The small molecule below binds the protein below.
Small molecule (SMILES): CC(C)[C@H](N)C(=O)O

Sequence of chain 1.A:
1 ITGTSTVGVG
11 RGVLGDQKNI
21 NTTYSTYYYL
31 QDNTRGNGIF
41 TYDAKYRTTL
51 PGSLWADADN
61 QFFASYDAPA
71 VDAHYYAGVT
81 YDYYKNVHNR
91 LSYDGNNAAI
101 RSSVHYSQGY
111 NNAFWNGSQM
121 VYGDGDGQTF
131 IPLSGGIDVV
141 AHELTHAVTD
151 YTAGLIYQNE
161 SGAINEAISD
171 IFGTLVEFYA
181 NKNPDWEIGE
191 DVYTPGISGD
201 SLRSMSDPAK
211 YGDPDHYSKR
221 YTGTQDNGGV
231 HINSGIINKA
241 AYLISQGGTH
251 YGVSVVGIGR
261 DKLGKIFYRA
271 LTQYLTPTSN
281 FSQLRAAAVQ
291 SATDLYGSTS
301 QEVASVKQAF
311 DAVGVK

Binding-site contacts:
Ligand atom CB contacts residue LEU202 of chain 1.A at 4.4 Å (hydrophobic).
Ligand atom CG1 contacts residue LEU202 of chain 1.A at 3.5 Å (hydrophobic).
Ligand atom CG2 contacts residue LYS1 of chain 1.C at 4.3 Å.
Ligand atom CB contacts residue ASN112 of chain 1.A at 4.4 Å.
Ligand atom CG1 contacts residue LEU133 of chain 1.A at 3.9 Å (hydrophobic).
Ligand atom O contacts residue GLU166 of chain 1.A at 4.2 Å.
Ligand atom C contacts residue ARG203 of chain 1.A at 3.8 Å.
Ligand atom CG2 contacts residue HIS142 of chain 1.A at 4.2 Å.
Ligand atom CA contacts residue ASN112 of chain 1.A at 3.9 Å.
Ligand atom CG2 contacts residue GLU143 of chain 1.A at 4.3 Å.
Ligand atom C contacts residue LEU202 of chain 1.A at 4.2 Å (hydrophobic).
Ligand atom CA contacts residue ALA113 of chain 1.A at 4.1 Å (hydrophobic).
Ligand atom C contacts residue HIS231 of chain 1.A at 4.1 Å.
Ligand atom CA contacts residue GLU143 of chain 1.A at 3.4 Å.
Ligand atom CB contacts residue VAL139 of chain 1.A at 4.4 Å (hydrophobic).
Ligand atom C contacts residue ASN112 of chain 1.A at 4.2 Å.
Ligand atom CG2 contacts residue LEU202 of chain 1.A at 4.2 Å (hydrophobic).
Ligand atom CG1 contacts residue ASN112 of chain 1.A at 4.1 Å.
Ligand atom CG2 contacts residue ILE188 of chain 1.A at 4.4 Å (hydrophobic).
Ligand atom CG2 contacts residue VAL139 of chain 1.A at 4.3 Å (hydrophobic).
Ligand atom O contacts residue ARG203 of chain 1.A at 2.6 Å (salt-bridge).
Ligand atom N contacts residue ASN112 of chain 1.A at 2.7 Å (h-bond).
Ligand atom CG2 contacts residue ARG203 of chain 1.A at 3.8 Å.
Ligand atom CG1 contacts residue LYS1 of chain 1.C at 3.2 Å.
Ligand atom O contacts residue HIS142 of chain 1.A at 4.3 Å.
Ligand atom O contacts residue LYS1 of chain 1.C at 2.2 Å (salt-bridge).
Ligand atom O contacts residue LEU202 of chain 1.A at 3.9 Å.
Ligand atom CA contacts residue ZN1 of chain 1.D at 4.3 Å.
Ligand atom CA contacts residue LYS1 of chain 1.C at 2.4 Å.
Ligand atom CB contacts residue LYS1 of chain 1.C at 3.4 Å.
Ligand atom O contacts residue HIS231 of chain 1.A at 3.7 Å.
Ligand atom N contacts residue GLU143 of chain 1.A at 3.0 Å (salt-bridge).
Ligand atom C contacts residue LYS1 of chain 1.C at 1.3 Å.
Ligand atom CB contacts residue GLU143 of chain 1.A at 3.5 Å.
Ligand atom CA contacts residue HIS142 of chain 1.A at 4.2 Å.
Ligand atom N contacts residue ALA113 of chain 1.A at 2.8 Å (h-bond).
Ligand atom N contacts residue LYS1 of chain 1.C at 2.6 Å (salt-bridge).